Sequence of chain 1.C:
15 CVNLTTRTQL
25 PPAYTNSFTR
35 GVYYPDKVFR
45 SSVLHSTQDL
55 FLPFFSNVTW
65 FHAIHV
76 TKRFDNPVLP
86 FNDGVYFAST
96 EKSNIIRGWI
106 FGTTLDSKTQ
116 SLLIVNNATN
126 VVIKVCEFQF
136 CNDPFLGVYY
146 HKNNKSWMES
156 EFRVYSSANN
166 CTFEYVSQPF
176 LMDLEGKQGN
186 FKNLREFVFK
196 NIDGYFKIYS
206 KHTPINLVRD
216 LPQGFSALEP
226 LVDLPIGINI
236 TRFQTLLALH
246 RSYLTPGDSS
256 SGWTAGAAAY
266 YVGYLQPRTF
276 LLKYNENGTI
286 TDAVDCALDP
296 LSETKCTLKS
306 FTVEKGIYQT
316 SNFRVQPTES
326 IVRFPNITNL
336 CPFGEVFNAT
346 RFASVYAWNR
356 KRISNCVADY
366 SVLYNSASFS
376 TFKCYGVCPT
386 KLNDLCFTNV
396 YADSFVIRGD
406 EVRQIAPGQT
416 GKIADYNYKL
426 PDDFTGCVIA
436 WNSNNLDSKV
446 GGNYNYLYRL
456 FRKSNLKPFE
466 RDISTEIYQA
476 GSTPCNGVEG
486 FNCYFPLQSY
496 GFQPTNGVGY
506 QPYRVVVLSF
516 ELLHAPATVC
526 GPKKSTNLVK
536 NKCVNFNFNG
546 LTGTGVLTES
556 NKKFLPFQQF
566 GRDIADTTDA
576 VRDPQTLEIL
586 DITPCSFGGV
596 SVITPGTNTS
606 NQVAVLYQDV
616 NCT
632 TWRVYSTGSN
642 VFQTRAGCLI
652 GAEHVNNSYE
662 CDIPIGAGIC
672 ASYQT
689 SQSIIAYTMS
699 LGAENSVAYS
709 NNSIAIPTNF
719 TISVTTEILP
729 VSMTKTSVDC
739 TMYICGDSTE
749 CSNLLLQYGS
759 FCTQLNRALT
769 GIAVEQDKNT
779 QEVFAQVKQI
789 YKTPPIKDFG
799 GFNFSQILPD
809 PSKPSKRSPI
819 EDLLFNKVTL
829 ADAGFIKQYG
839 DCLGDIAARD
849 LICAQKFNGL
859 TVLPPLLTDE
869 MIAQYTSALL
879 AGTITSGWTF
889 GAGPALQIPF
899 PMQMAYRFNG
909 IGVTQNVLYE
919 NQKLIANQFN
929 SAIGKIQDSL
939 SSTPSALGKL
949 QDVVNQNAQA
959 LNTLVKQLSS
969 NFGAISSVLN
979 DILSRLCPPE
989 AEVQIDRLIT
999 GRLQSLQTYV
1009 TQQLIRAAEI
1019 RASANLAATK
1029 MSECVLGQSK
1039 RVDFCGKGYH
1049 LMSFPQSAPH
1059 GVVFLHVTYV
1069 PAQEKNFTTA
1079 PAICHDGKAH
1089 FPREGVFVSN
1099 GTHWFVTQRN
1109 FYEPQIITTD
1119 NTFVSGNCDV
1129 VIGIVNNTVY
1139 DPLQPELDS

Binding-site contacts:
Ligand atom O7 contacts residue TYR28 of chain 1.C at 2.9 Å.
Ligand atom C8 contacts residue TYR28 of chain 1.C at 3.9 Å (hydrophobic).
Ligand atom N2 contacts residue ASN61 of chain 1.C at 3.1 Å (h-bond).
Ligand atom C2 contacts residue TYR28 of chain 1.C at 4.5 Å (hydrophobic).
Ligand atom C5 contacts residue ASN61 of chain 1.C at 3.8 Å.
Ligand atom C7 contacts residue TYR28 of chain 1.C at 3.8 Å (hydrophobic).
Ligand atom C1 contacts residue ASN61 of chain 1.C at 1.5 Å.
Ligand atom O5 contacts residue ASN61 of chain 1.C at 2.4 Å (h-bond).
Ligand atom C8 contacts residue ASN61 of chain 1.C at 4.4 Å.
Ligand atom C4 contacts residue ASN61 of chain 1.C at 4.3 Å.
Ligand atom O7 contacts residue ASN61 of chain 1.C at 2.6 Å (h-bond).
Ligand atom C2 contacts residue ASN61 of chain 1.C at 2.5 Å.
Ligand atom C7 contacts residue ASN61 of chain 1.C at 3.1 Å.
Ligand atom C3 contacts residue ASN61 of chain 1.C at 3.9 Å.

The small molecule below binds the protein below.
Small molecule (SMILES): CC(=O)N[C@@H]1[C@@H](O)[C@H](O)[C@@H](CO)O[C@H]1O